Binding-site contacts:
Ligand atom OH contacts residue GLU110 of chain 1.B at 3.4 Å (salt-bridge).
Ligand atom CD2 contacts residue SER91 of chain 1.B at 3.5 Å.
Ligand atom CG contacts residue ASP35 of chain 1.B at 3.5 Å.
Ligand atom N contacts residue SER91 of chain 1.B at 2.9 Å (h-bond).
Ligand atom O contacts residue ILE93 of chain 1.B at 3.0 Å (h-bond).
Ligand atom OH contacts residue HIS113 of chain 1.B at 3.3 Å.
Ligand atom CB contacts residue ILE90 of chain 1.B at 3.0 Å (hydrophobic).
Ligand atom CA contacts residue ILE93 of chain 1.B at 3.5 Å (hydrophobic).
Ligand atom OE2 contacts residue ARG33 of chain 1.B at 3.4 Å.
Ligand atom OH contacts residue ILE93 of chain 1.B at 3.0 Å.
Ligand atom C contacts residue SER91 of chain 1.B at 3.6 Å.
Ligand atom OH contacts residue VAL128 of chain 1.B at 2.7 Å (h-bond).
Ligand atom CB contacts residue SER91 of chain 1.B at 3.6 Å.
Ligand atom CB contacts residue PHE135 of chain 1.B at 3.5 Å (hydrophobic).
Ligand atom OD1 contacts residue PHE135 of chain 1.B at 3.2 Å.
Ligand atom N contacts residue ASN88 of chain 1.B at 3.1 Å (h-bond).
Ligand atom CD1 contacts residue SER91 of chain 1.B at 3.5 Å.
Ligand atom CE1 contacts residue SER91 of chain 1.B at 3.6 Å.
Ligand atom ND2 contacts residue VAL87 of chain 1.B at 2.8 Å (h-bond).
Ligand atom CA contacts residue SER91 of chain 1.B at 3.3 Å.
Ligand atom CE1 contacts residue GLY108 of chain 1.B at 3.4 Å.
Ligand atom CE contacts residue GLU110 of chain 1.B at 3.5 Å.
Ligand atom CG contacts residue GLU110 of chain 1.B at 3.0 Å.
Ligand atom OH contacts residue GLY108 of chain 1.B at 2.8 Å (h-bond).
Ligand atom N contacts residue ILE93 of chain 1.B at 3.2 Å (h-bond).
Ligand atom C contacts residue ARG95 of chain 1.B at 3.5 Å.
Ligand atom CZ contacts residue GLY108 of chain 1.B at 3.5 Å.
Ligand atom CD contacts residue GLU110 of chain 1.B at 2.8 Å.
Ligand atom CZ contacts residue LYS132 of chain 1.B at 3.2 Å.
Ligand atom OH contacts residue LYS132 of chain 1.B at 2.7 Å (salt-bridge).
Ligand atom O contacts residue ARG95 of chain 1.B at 2.5 Å (salt-bridge).
Ligand atom CD contacts residue ARG33 of chain 1.B at 3.5 Å.
Ligand atom OH contacts residue LEU131 of chain 1.B at 3.5 Å.
Ligand atom OH contacts residue GLY109 of chain 1.B at 3.4 Å.
Ligand atom CG contacts residue SER91 of chain 1.B at 3.4 Å.
Ligand atom ND2 contacts residue ILE90 of chain 1.B at 3.0 Å (h-bond).
Ligand atom CG contacts residue ILE90 of chain 1.B at 3.5 Å (hydrophobic).
Ligand atom CZ contacts residue ILE93 of chain 1.B at 3.4 Å (hydrophobic).
Ligand atom CE1 contacts residue ILE93 of chain 1.B at 3.3 Å (hydrophobic).
Ligand atom CA contacts residue ASP35 of chain 1.B at 3.6 Å.

This small molecule binds to this protein.
Small molecule (SMILES): C[C@@H](O)[C@H](NC(=O)[C@@H]1CCCN1C(=O)[C@H](CC(N)=O)NC(=O)[C@H](CCC(=O)O)NC(=O)[C@H](Cc1ccc(O)cc1)NC(=O)CNC(=O)[C@@H](N)CC(N)=O)C(=O)N[C@@H](Cc1ccc(O)cc1)C(=O)N[C@@H](CCCCN)C(=O)O

Sequence of chain 1.B:
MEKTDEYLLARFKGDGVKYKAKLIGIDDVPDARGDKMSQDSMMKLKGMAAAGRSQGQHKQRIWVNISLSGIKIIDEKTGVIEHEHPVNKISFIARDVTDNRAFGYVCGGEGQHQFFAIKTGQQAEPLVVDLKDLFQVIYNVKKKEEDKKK